Binding-site contacts:
Ligand atom O5 contacts residue ASN99 of chain 1.I at 2.4 Å (h-bond).
Ligand atom C7 contacts residue GLU100 of chain 1.I at 4.0 Å.
Ligand atom C8 contacts residue ALA69 of chain 1.J at 4.2 Å (hydrophobic).
Ligand atom C1 contacts residue ASN99 of chain 1.I at 1.5 Å.
Ligand atom N2 contacts residue ASN99 of chain 1.I at 2.2 Å (h-bond).
Ligand atom C4 contacts residue ASN99 of chain 1.I at 4.3 Å.
Ligand atom C8 contacts residue GLU100 of chain 1.I at 3.8 Å.
Ligand atom O7 contacts residue ASN99 of chain 1.I at 3.8 Å.
Ligand atom C2 contacts residue ASN99 of chain 1.I at 2.6 Å.
Ligand atom C7 contacts residue ASN99 of chain 1.I at 2.9 Å.
Ligand atom N2 contacts residue GLU100 of chain 1.I at 3.5 Å (salt-bridge).
Ligand atom C2 contacts residue GLU100 of chain 1.I at 4.4 Å.
Ligand atom C8 contacts residue ASN99 of chain 1.I at 3.3 Å.
Ligand atom C5 contacts residue ASN99 of chain 1.I at 3.7 Å.
Ligand atom C3 contacts residue ASN99 of chain 1.I at 3.9 Å.

Sequence of chain 1.J:
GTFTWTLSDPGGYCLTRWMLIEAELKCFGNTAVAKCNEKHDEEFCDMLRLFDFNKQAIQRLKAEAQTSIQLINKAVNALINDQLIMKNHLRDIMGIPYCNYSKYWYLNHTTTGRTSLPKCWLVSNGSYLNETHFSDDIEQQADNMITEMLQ

This small molecule binds to this protein.
Small molecule (SMILES): CC(=O)N[C@H]1[C@H](O[C@H]2[C@H](O)[C@@H](NC(C)=O)CO[C@@H]2CO)O[C@H](CO)[C@@H](O)[C@@H]1O

Sequence of chain 1.I:
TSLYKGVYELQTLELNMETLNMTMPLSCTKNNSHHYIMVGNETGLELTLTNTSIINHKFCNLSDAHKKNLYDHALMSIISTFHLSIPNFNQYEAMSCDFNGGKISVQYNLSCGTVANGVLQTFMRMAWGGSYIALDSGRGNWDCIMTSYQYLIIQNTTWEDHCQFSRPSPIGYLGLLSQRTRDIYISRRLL